Binding-site contacts:
Ligand atom N7 contacts residue THR70 of chain 1.A at 3.6 Å.
Ligand atom N7 contacts residue VAL88 of chain 1.A at 4.0 Å.
Ligand atom N1 contacts residue PHE104 of chain 1.A at 3.4 Å.
Ligand atom C6 contacts residue ASP66 of chain 2.A at 3.6 Å.
Ligand atom C6 contacts residue PHE104 of chain 1.A at 3.6 Å (hydrophobic).
Ligand atom C2 contacts residue PHE145 of chain 1.A at 4.0 Å (hydrophobic).
Ligand atom C8 contacts residue ASP66 of chain 2.A at 3.5 Å.
Ligand atom C9 contacts residue ARG144 of chain 1.A at 3.6 Å.
Ligand atom C4 contacts residue TYR86 of chain 1.A at 3.7 Å (hydrophobic).
Ligand atom N10 contacts residue ASP66 of chain 2.A at 2.6 Å (salt-bridge).
Ligand atom C13 contacts residue TYR137 of chain 1.A at 3.9 Å (hydrophobic).
Ligand atom C14 contacts residue ILE102 of chain 1.A at 3.8 Å (hydrophobic).
Ligand atom C2 contacts residue TYR86 of chain 1.A at 3.8 Å (hydrophobic).
Ligand atom N9 contacts residue TYR86 of chain 1.A at 3.7 Å.
Ligand atom C8 contacts residue VAL88 of chain 1.A at 3.7 Å (hydrophobic).
Ligand atom C9 contacts residue ASP66 of chain 2.A at 3.5 Å.
Ligand atom C2 contacts residue PHE104 of chain 1.A at 3.5 Å (hydrophobic).
Ligand atom C11 contacts residue ALA140 of chain 1.A at 4.0 Å (hydrophobic).
Ligand atom C12 contacts residue GLY141 of chain 1.A at 3.4 Å.
Ligand atom N3 contacts residue TYR86 of chain 1.A at 2.8 Å (h-bond).
Ligand atom C8 contacts residue THR70 of chain 1.A at 3.3 Å.
Ligand atom C14 contacts residue GLY141 of chain 1.A at 3.8 Å.
Ligand atom N9 contacts residue LEU61 of chain 1.A at 3.9 Å.
Ligand atom C5 contacts residue PHE104 of chain 1.A at 3.9 Å (hydrophobic).
Ligand atom N7 contacts residue ASP66 of chain 2.A at 2.7 Å (salt-bridge).
Ligand atom C5 contacts residue ASP66 of chain 2.A at 3.8 Å.
Ligand atom C15 contacts residue ASP66 of chain 2.A at 3.6 Å.
Ligand atom C13 contacts residue GLY141 of chain 1.A at 3.6 Å.
Ligand atom C11 contacts residue GLY141 of chain 1.A at 3.7 Å.
Ligand atom C15 contacts residue PHE104 of chain 1.A at 4.0 Å (hydrophobic).
Ligand atom N9 contacts residue GLN72 of chain 1.A at 3.1 Å (h-bond).
Ligand atom C12 contacts residue ALA140 of chain 1.A at 3.8 Å (hydrophobic).
Ligand atom C10 contacts residue GLY141 of chain 1.A at 3.8 Å.
Ligand atom C11 contacts residue GLY65 of chain 2.A at 3.9 Å.
Ligand atom C10 contacts residue ASP66 of chain 2.A at 3.7 Å.
Ligand atom C9 contacts residue PHE67 of chain 2.A at 3.6 Å (hydrophobic).
Ligand atom C15 contacts residue GLY141 of chain 1.A at 3.9 Å.
Ligand atom C12 contacts residue GLY65 of chain 2.A at 3.6 Å.
Ligand atom C13 contacts residue GLY65 of chain 2.A at 3.6 Å.
Ligand atom N3 contacts residue PHE148 of chain 1.A at 4.0 Å.

The protein below binds the small molecule below.
Small molecule (SMILES): c1ccc(CNc2ncnc3[nH]cnc23)cc1

Sequence of chain 1.A:
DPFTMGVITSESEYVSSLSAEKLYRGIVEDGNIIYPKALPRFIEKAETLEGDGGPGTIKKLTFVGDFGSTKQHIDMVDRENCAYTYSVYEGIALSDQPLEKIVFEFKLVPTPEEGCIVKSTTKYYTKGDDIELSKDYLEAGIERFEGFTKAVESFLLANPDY

Sequence of chain 2.A:
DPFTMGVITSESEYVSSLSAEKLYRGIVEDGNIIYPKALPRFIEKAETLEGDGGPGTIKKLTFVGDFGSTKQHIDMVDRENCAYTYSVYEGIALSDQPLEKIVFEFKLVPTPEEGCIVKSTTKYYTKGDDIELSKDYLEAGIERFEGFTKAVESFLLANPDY